Sequence of chain 1.D:
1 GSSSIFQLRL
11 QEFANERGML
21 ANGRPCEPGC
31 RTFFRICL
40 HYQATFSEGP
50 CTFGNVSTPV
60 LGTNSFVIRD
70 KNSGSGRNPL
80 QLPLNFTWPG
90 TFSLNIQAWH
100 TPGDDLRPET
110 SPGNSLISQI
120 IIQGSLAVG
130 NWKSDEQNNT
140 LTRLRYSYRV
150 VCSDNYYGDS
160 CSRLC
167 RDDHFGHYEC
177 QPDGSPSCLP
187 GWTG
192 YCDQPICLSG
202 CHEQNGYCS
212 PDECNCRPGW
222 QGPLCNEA

Binding-site contacts:
Ligand atom C1 contacts residue ASN84 of chain 1.D at 1.4 Å.
Ligand atom C2 contacts residue ASN84 of chain 1.D at 2.4 Å.
Ligand atom N2 contacts residue ASN84 of chain 1.D at 2.8 Å (h-bond).
Ligand atom C7 contacts residue ASN84 of chain 1.D at 3.5 Å.
Ligand atom O6 contacts residue GLY1 of chain 1.D at 3.7 Å.
Ligand atom C3 contacts residue ASN84 of chain 1.D at 3.7 Å.
Ligand atom C5 contacts residue ASN84 of chain 1.D at 3.7 Å.
Ligand atom C4 contacts residue ASN84 of chain 1.D at 4.2 Å.
Ligand atom O5 contacts residue ASN84 of chain 1.D at 2.4 Å (h-bond).
Ligand atom O6 contacts residue SER111 of chain 1.A at 4.3 Å.
Ligand atom C8 contacts residue ASN84 of chain 1.D at 4.5 Å.
Ligand atom O7 contacts residue ASN84 of chain 1.D at 3.9 Å.
Ligand atom C6 contacts residue SER111 of chain 1.A at 4.0 Å.

Sequence of chain 1.A:
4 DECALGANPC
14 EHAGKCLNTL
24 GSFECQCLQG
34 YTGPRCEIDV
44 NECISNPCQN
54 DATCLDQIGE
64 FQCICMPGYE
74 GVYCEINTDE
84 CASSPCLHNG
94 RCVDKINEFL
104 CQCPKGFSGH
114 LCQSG

A protein and the small-molecule ligand that binds it are described below.
Small molecule (SMILES): CC(=O)N[C@@H]1[C@@H](O)[C@H](O)[C@@H](CO)O[C@H]1O